Binding-site contacts:
Ligand atom O4 contacts residue ARG270 of chain 1.A at 3.5 Å (salt-bridge).
Ligand atom C5 contacts residue ARG270 of chain 1.A at 4.0 Å.
Ligand atom O43 contacts residue THR268 of chain 1.A at 2.6 Å (h-bond).
Ligand atom O1 contacts residue ARG568 of chain 1.A at 3.0 Å (salt-bridge).
Ligand atom O43 contacts residue ALA276 of chain 1.A at 4.2 Å.
Ligand atom O52 contacts residue ARG270 of chain 1.A at 2.7 Å (salt-bridge).
Ligand atom O53 contacts residue LYS507 of chain 1.A at 4.0 Å.
Ligand atom P5 contacts residue LYS507 of chain 1.A at 3.8 Å.
Ligand atom O3 contacts residue ARG568 of chain 1.A at 2.6 Å (salt-bridge).
Ligand atom P5 contacts residue ARG510 of chain 1.A at 4.2 Å.
Ligand atom P4 contacts residue LEU269 of chain 1.A at 4.1 Å.
Ligand atom O51 contacts residue TYR567 of chain 1.A at 3.4 Å (h-bond).
Ligand atom O42 contacts residue THR268 of chain 1.A at 3.2 Å (h-bond).
Ligand atom O53 contacts residue TYR567 of chain 1.A at 2.5 Å (h-bond).
Ligand atom C6 contacts residue LYS569 of chain 1.A at 4.1 Å.
Ligand atom O43 contacts residue ARG266 of chain 1.A at 2.5 Å (salt-bridge).
Ligand atom P5 contacts residue ARG270 of chain 1.A at 3.8 Å.
Ligand atom O51 contacts residue LYS507 of chain 1.A at 2.7 Å (salt-bridge).
Ligand atom P4 contacts residue ARG266 of chain 1.A at 3.2 Å.
Ligand atom O42 contacts residue ARG266 of chain 1.A at 3.8 Å.
Ligand atom O52 contacts residue LYS507 of chain 1.A at 3.7 Å.
Ligand atom C6 contacts residue ARG568 of chain 1.A at 4.0 Å.
Ligand atom O41 contacts residue ARG266 of chain 1.A at 2.8 Å (salt-bridge).
Ligand atom O6 contacts residue TYR567 of chain 1.A at 3.7 Å.
Ligand atom O43 contacts residue ARG270 of chain 1.A at 3.8 Å.
Ligand atom C1 contacts residue ARG568 of chain 1.A at 3.9 Å.
Ligand atom O51 contacts residue ARG510 of chain 1.A at 2.9 Å (salt-bridge).
Ligand atom O42 contacts residue LEU269 of chain 1.A at 2.8 Å (h-bond).
Ligand atom P1 contacts residue ARG568 of chain 1.A at 3.6 Å.
Ligand atom P4 contacts residue THR268 of chain 1.A at 3.4 Å.
Ligand atom O53 contacts residue ARG270 of chain 1.A at 3.9 Å.
Ligand atom C3 contacts residue ARG568 of chain 1.A at 3.9 Å.
Ligand atom O42 contacts residue ARG270 of chain 1.A at 3.9 Å.
Ligand atom O11 contacts residue ARG568 of chain 1.A at 2.9 Å (salt-bridge).
Ligand atom O41 contacts residue LYS569 of chain 1.A at 3.1 Å (salt-bridge).
Ligand atom O4 contacts residue THR268 of chain 1.A at 4.2 Å.
Ligand atom P5 contacts residue TYR567 of chain 1.A at 3.5 Å.
Ligand atom O5 contacts residue LYS569 of chain 1.A at 3.4 Å.
Ligand atom O51 contacts residue LYS569 of chain 1.A at 4.0 Å.
Ligand atom O42 contacts residue ARG411 of chain 1.A at 3.8 Å.

Sequence of chain 1.A:
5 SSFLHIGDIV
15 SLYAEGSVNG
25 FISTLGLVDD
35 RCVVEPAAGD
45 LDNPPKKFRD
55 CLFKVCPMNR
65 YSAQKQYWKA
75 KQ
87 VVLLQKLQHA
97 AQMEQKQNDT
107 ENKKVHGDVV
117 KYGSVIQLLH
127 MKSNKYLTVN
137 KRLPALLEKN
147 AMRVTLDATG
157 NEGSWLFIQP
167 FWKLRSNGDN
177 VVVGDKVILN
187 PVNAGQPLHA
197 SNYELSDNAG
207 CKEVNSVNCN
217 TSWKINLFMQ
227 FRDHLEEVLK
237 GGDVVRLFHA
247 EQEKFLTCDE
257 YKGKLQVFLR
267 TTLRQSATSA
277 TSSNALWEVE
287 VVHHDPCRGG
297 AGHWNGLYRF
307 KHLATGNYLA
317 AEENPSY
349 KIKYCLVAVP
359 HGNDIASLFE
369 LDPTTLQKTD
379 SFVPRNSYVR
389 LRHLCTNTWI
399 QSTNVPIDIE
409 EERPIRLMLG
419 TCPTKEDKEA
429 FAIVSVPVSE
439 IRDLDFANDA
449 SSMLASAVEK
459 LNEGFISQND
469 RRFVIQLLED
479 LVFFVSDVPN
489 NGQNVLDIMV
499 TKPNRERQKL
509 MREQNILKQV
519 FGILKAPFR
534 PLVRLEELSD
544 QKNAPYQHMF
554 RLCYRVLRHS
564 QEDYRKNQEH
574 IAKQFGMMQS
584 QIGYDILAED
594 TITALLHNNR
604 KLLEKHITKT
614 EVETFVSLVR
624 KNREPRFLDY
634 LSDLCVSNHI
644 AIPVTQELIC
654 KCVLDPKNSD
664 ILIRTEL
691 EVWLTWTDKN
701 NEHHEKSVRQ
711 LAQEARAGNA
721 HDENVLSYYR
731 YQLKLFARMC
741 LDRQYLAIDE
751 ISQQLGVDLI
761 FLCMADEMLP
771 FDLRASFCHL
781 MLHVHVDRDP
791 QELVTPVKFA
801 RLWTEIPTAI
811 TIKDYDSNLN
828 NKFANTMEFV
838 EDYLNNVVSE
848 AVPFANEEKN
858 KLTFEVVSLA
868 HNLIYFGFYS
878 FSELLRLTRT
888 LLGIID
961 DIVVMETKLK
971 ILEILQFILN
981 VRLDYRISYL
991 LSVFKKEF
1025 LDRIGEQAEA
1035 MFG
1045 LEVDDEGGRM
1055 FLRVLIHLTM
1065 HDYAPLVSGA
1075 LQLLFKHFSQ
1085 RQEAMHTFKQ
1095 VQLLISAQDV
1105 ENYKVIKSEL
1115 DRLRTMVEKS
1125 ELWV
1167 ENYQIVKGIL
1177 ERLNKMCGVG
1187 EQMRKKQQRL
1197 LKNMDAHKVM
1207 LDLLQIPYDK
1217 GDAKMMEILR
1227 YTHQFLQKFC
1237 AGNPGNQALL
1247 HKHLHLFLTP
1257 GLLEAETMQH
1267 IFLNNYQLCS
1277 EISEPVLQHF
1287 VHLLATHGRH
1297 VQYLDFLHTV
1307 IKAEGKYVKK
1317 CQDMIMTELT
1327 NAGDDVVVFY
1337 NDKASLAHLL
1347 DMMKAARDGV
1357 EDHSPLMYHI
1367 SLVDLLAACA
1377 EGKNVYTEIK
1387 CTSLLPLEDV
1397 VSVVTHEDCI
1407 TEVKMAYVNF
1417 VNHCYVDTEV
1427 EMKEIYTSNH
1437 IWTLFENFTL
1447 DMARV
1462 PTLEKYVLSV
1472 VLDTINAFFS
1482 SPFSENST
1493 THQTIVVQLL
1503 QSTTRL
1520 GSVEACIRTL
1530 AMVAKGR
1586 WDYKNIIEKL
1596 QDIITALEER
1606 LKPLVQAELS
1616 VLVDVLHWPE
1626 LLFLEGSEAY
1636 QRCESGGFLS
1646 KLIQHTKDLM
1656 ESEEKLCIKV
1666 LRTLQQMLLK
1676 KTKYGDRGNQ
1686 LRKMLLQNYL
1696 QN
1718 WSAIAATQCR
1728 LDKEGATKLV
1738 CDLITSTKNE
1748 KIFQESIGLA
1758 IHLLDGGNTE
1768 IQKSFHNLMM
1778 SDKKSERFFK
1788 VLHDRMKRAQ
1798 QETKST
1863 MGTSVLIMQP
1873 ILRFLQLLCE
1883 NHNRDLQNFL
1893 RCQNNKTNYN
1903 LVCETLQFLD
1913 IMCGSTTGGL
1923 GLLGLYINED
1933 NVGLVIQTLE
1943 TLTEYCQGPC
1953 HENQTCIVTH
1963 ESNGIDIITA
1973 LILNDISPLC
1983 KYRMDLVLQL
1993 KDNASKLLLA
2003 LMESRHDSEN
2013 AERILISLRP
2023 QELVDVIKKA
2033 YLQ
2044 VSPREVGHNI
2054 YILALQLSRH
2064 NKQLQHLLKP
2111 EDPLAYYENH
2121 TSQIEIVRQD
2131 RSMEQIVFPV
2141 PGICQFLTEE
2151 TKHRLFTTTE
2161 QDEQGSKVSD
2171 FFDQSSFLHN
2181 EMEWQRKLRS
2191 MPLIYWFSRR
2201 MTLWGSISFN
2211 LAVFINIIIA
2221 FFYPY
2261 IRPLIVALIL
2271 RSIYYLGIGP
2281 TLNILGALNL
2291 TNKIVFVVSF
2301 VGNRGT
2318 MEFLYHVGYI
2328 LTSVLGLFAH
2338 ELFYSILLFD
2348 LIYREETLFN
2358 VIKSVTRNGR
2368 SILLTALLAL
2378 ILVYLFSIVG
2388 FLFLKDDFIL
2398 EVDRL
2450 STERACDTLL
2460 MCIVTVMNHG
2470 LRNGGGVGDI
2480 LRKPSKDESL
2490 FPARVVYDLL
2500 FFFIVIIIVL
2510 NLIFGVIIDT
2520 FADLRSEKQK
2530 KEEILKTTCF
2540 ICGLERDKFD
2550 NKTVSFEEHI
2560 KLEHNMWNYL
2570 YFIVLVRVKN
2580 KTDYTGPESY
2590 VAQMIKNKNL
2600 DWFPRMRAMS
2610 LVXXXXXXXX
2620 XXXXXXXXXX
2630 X

The small molecule below binds the protein below.
Small molecule (SMILES): O=P(O)(O)O[C@@H]1[C@H](O)[C@H](O)[C@@H](OP(=O)(O)O)[C@H](OP(=O)(O)O)[C@H]1O